This protein binds this small molecule.
Small molecule (SMILES): Cc1cn(-c2cc(NC(=O)c3ccc(C)c(Nc4nccc(-c5cccnc5)n4)c3)cc(C(F)(F)F)c2)cn1

Sequence of chain 1.D:
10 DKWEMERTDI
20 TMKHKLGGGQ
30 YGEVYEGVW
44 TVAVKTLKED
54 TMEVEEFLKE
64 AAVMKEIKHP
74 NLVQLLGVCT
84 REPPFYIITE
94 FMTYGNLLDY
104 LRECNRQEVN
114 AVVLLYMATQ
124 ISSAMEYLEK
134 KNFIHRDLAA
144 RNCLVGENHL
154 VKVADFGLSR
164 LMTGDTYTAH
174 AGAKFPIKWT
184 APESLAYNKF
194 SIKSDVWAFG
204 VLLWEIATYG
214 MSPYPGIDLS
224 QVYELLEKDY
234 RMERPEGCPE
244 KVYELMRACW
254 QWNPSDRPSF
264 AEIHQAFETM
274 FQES

Binding-site contacts:
Ligand atom O17 contacts residue ALA157 of chain 1.D at 3.4 Å.
Ligand atom C47 contacts residue PHE94 of chain 1.D at 3.8 Å (hydrophobic).
Ligand atom C45 contacts residue PHE94 of chain 1.D at 3.1 Å (hydrophobic).
Ligand atom C27 contacts residue LYS48 of chain 1.D at 3.7 Å.
Ligand atom C36 contacts residue TYR30 of chain 1.D at 3.6 Å (hydrophobic).
Ligand atom C5 contacts residue ASP158 of chain 1.D at 3.6 Å.
Ligand atom C27 contacts residue ILE90 of chain 1.D at 3.8 Å (hydrophobic).
Ligand atom F1 contacts residue ASP158 of chain 1.D at 3.4 Å.
Ligand atom C12 contacts residue ASP158 of chain 1.D at 3.7 Å.
Ligand atom C19 contacts residue THR92 of chain 1.D at 3.7 Å.
Ligand atom C11 contacts residue GLU63 of chain 1.D at 3.8 Å.
Ligand atom C16 contacts residue MET67 of chain 1.D at 3.8 Å (hydrophobic).
Ligand atom N14 contacts residue MET67 of chain 1.D at 3.4 Å (h-bond).
Ligand atom N44 contacts residue PHE94 of chain 1.D at 3.2 Å.
Ligand atom C21 contacts residue THR92 of chain 1.D at 3.2 Å.
Ligand atom C11 contacts residue MET67 of chain 1.D at 3.8 Å (hydrophobic).
Ligand atom C38 contacts residue PHE159 of chain 1.D at 3.4 Å (hydrophobic).
Ligand atom F1 contacts residue HIS138 of chain 1.D at 3.4 Å.
Ligand atom C55 contacts residue VAL66 of chain 1.D at 3.6 Å (hydrophobic).
Ligand atom C22 contacts residue THR92 of chain 1.D at 3.4 Å.
Ligand atom C11 contacts residue ASP158 of chain 1.D at 3.8 Å.
Ligand atom N14 contacts residue ASP158 of chain 1.D at 3.6 Å (salt-bridge).
Ligand atom N31 contacts residue THR92 of chain 1.D at 2.7 Å (h-bond).
Ligand atom C49 contacts residue LEU25 of chain 1.D at 3.8 Å (hydrophobic).
Ligand atom C16 contacts residue ASP158 of chain 1.D at 3.4 Å.
Ligand atom O17 contacts residue ASP158 of chain 1.D at 3.1 Å (salt-bridge).
Ligand atom F1 contacts residue ALA157 of chain 1.D at 3.0 Å.
Ligand atom N31 contacts residue ALA46 of chain 1.D at 3.6 Å.
Ligand atom C25 contacts residue GLU63 of chain 1.D at 3.2 Å.
Ligand atom N40 contacts residue PHE159 of chain 1.D at 3.6 Å.
Ligand atom C52 contacts residue PHE136 of chain 1.D at 3.6 Å (hydrophobic).
Ligand atom C23 contacts residue LYS48 of chain 1.D at 3.7 Å.
Ligand atom N44 contacts residue MET95 of chain 1.D at 3.0 Å (h-bond).
Ligand atom N14 contacts residue GLU63 of chain 1.D at 3.1 Å (salt-bridge).
Ligand atom N34 contacts residue ALA46 of chain 1.D at 3.4 Å.
Ligand atom C45 contacts residue MET95 of chain 1.D at 3.2 Å (hydrophobic).
Ligand atom F4 contacts residue LEU75 of chain 1.D at 3.5 Å.
Ligand atom F3 contacts residue PHE136 of chain 1.D at 3.7 Å.
Ligand atom C58 contacts residue VAL66 of chain 1.D at 3.3 Å (hydrophobic).
Ligand atom C9 contacts residue GLU63 of chain 1.D at 3.5 Å.